Sequence of chain 1.CA:
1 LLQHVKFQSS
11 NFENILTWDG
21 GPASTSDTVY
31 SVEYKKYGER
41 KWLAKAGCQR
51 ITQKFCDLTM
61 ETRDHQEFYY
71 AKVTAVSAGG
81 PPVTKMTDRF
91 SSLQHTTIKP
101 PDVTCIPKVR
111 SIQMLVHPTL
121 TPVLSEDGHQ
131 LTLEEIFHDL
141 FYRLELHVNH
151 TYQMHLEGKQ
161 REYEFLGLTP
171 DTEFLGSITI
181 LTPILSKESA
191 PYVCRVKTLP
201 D

A small-molecule ligand and the protein it binds are described below.
Small molecule (SMILES): CC(=O)N[C@H]1[C@H](O[C@H]2[C@H](O)[C@@H](NC(C)=O)CO[C@@H]2CO[C@@H]2O[C@@H](C)[C@@H](O)[C@@H](O)[C@@H]2O)O[C@H](CO)[C@@H](O)[C@@H]1O

Sequence of chain 1.DA:
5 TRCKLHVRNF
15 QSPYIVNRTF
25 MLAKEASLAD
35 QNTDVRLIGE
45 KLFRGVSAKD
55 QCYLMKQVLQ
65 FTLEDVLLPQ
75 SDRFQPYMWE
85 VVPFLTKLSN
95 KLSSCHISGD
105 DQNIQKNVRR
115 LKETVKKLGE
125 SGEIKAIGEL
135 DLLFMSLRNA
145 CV

Sequence of chain 1.EA:
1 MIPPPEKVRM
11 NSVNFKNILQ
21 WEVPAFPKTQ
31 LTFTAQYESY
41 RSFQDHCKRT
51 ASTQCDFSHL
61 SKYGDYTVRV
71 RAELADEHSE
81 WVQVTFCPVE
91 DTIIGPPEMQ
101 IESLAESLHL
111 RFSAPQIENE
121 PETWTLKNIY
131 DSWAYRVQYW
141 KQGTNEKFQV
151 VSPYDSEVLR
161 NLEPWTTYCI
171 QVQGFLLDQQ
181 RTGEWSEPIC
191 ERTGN

Binding-site contacts:
Ligand atom O7 contacts residue LEU185 of chain 1.CA at 4.2 Å.
Ligand atom C6 contacts residue TRP124 of chain 1.EA at 4.2 Å (hydrophobic).
Ligand atom O2 contacts residue GLU122 of chain 1.EA at 3.7 Å.
Ligand atom C8 contacts residue ASN21 of chain 1.DA at 4.2 Å.
Ligand atom C1 contacts residue MET25 of chain 1.DA at 3.9 Å (hydrophobic).
Ligand atom O5 contacts residue MET25 of chain 1.DA at 4.2 Å.
Ligand atom C6 contacts residue GLU122 of chain 1.EA at 3.6 Å.
Ligand atom C2 contacts residue GLU122 of chain 1.EA at 4.2 Å.
Ligand atom O5 contacts residue ARG22 of chain 1.DA at 4.3 Å.
Ligand atom C1 contacts residue GLU122 of chain 1.EA at 3.8 Å.
Ligand atom O7 contacts residue SER186 of chain 1.CA at 3.9 Å.
Ligand atom C3 contacts residue ASN21 of chain 1.DA at 3.8 Å.
Ligand atom N2 contacts residue MET25 of chain 1.DA at 3.9 Å.
Ligand atom C5 contacts residue ASN21 of chain 1.DA at 3.7 Å.
Ligand atom C2 contacts residue MET25 of chain 1.DA at 4.2 Å (hydrophobic).
Ligand atom O5 contacts residue TRP124 of chain 1.EA at 4.0 Å.
Ligand atom C5 contacts residue MET25 of chain 1.DA at 3.9 Å (hydrophobic).
Ligand atom C1 contacts residue ASN21 of chain 1.DA at 1.5 Å.
Ligand atom C3 contacts residue MET25 of chain 1.DA at 3.8 Å (hydrophobic).
Ligand atom N2 contacts residue ASN21 of chain 1.DA at 2.9 Å (h-bond).
Ligand atom O5 contacts residue ASN21 of chain 1.DA at 2.4 Å (h-bond).
Ligand atom C4 contacts residue ASN21 of chain 1.DA at 4.3 Å.
Ligand atom C8 contacts residue GLU122 of chain 1.EA at 4.0 Å.
Ligand atom O5 contacts residue TRP124 of chain 1.EA at 4.1 Å.
Ligand atom C2 contacts residue ASN21 of chain 1.DA at 2.5 Å.
Ligand atom C8 contacts residue PHE24 of chain 1.DA at 4.1 Å (hydrophobic).
Ligand atom C6 contacts residue ASN128 of chain 1.EA at 4.3 Å.
Ligand atom O7 contacts residue ASN21 of chain 1.DA at 2.7 Å (h-bond).
Ligand atom O4 contacts residue THR123 of chain 1.EA at 3.8 Å.
Ligand atom O6 contacts residue GLU122 of chain 1.EA at 4.4 Å.
Ligand atom C7 contacts residue ASN21 of chain 1.DA at 3.0 Å.